Binding-site contacts:
Ligand atom C8 contacts residue GLU60 of chain 1.I at 3.9 Å.
Ligand atom C4 contacts residue LYS138 of chain 1.I at 4.0 Å.
Ligand atom C3 contacts residue LYS138 of chain 1.I at 3.7 Å.
Ligand atom C10 contacts residue ALA37 of chain 1.I at 4.2 Å (hydrophobic).
Ligand atom C11 contacts residue 2AN1 of chain 1.XB at 3.8 Å.
Ligand atom C5 contacts residue LYS138 of chain 1.I at 4.1 Å.
Ligand atom C7 contacts residue GLU60 of chain 1.I at 4.3 Å.
Ligand atom S contacts residue ALA37 of chain 1.I at 4.0 Å.
Ligand atom C14 contacts residue 2AN1 of chain 1.XB at 3.3 Å.
Ligand atom C7 contacts residue 2AN1 of chain 1.VB at 4.1 Å.
Ligand atom C4 contacts residue 2AN1 of chain 1.VB at 3.9 Å.
Ligand atom C7 contacts residue ALA58 of chain 1.I at 3.8 Å (hydrophobic).
Ligand atom C6 contacts residue LYS138 of chain 1.I at 4.3 Å.
Ligand atom O1 contacts residue ALA37 of chain 1.I at 3.8 Å.
Ligand atom C1 contacts residue ILE35 of chain 1.I at 4.2 Å (hydrophobic).
Ligand atom C1 contacts residue 2AN1 of chain 1.XB at 4.2 Å.
Ligand atom C6 contacts residue ALA58 of chain 1.I at 4.3 Å (hydrophobic).
Ligand atom C4 contacts residue ILE38 of chain 1.I at 3.8 Å (hydrophobic).
Ligand atom C9 contacts residue ALA37 of chain 1.I at 3.5 Å (hydrophobic).
Ligand atom O3 contacts residue GLU60 of chain 1.I at 3.7 Å.
Ligand atom C6 contacts residue ILE38 of chain 1.I at 4.1 Å (hydrophobic).
Ligand atom N contacts residue 2AN1 of chain 1.XB at 3.5 Å.
Ligand atom C4 contacts residue ILE35 of chain 1.I at 4.3 Å (hydrophobic).
Ligand atom C7 contacts residue ALA37 of chain 1.I at 3.8 Å (hydrophobic).
Ligand atom O2 contacts residue 2AN1 of chain 1.XB at 3.1 Å.
Ligand atom O3 contacts residue ALA37 of chain 1.I at 4.1 Å.
Ligand atom C6 contacts residue 2AN1 of chain 1.VB at 3.8 Å.
Ligand atom C13 contacts residue 2AN1 of chain 1.XB at 3.2 Å.
Ligand atom C3 contacts residue ILE142 of chain 1.I at 3.9 Å (hydrophobic).
Ligand atom C1 contacts residue LYS138 of chain 1.I at 4.2 Å.
Ligand atom C2 contacts residue ILE35 of chain 1.I at 4.1 Å (hydrophobic).
Ligand atom C16 contacts residue ILE35 of chain 1.I at 3.9 Å (hydrophobic).
Ligand atom C2 contacts residue 2AN1 of chain 1.XB at 4.2 Å.
Ligand atom C3 contacts residue ILE35 of chain 1.I at 4.1 Å (hydrophobic).
Ligand atom C10 contacts residue LYS138 of chain 1.I at 4.1 Å.
Ligand atom C4 contacts residue ILE142 of chain 1.I at 4.2 Å (hydrophobic).
Ligand atom C8 contacts residue ALA37 of chain 1.I at 3.4 Å (hydrophobic).
Ligand atom C2 contacts residue LYS138 of chain 1.I at 3.9 Å.
Ligand atom C9 contacts residue LYS138 of chain 1.I at 4.2 Å.
Ligand atom C12 contacts residue 2AN1 of chain 1.XB at 3.4 Å.

A protein and the small-molecule ligand that binds it are described below.
Small molecule (SMILES): O=S(=O)(O)c1cccc2cccc(Nc3ccccc3)c12

Sequence of chain 1.I:
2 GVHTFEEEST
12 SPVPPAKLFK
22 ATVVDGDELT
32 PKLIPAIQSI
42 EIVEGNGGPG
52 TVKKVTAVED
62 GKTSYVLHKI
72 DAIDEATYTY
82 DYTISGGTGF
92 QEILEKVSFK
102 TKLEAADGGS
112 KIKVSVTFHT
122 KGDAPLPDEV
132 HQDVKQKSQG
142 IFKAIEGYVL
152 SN